Binding-site contacts:
Ligand atom S48 contacts residue THR1 of chain 1.V at 3.3 Å (h-bond).
Ligand atom C28 contacts residue GLY47 of chain 1.V at 3.7 Å.
Ligand atom C19 contacts residue ALA27 of chain 1.V at 3.8 Å (hydrophobic).
Ligand atom O26 contacts residue ALA49 of chain 1.V at 3.3 Å (h-bond).
Ligand atom C39 contacts residue ALA49 of chain 1.V at 3.5 Å (hydrophobic).
Ligand atom C41 contacts residue ALA49 of chain 1.V at 3.9 Å (hydrophobic).
Ligand atom C44 contacts residue CYS31 of chain 1.V at 3.4 Å (hydrophobic).
Ligand atom C47 contacts residue GLY47 of chain 1.V at 3.5 Å.
Ligand atom C51 contacts residue THR1 of chain 1.V at 3.7 Å.
Ligand atom C40 contacts residue CYS31 of chain 1.V at 3.3 Å (hydrophobic).
Ligand atom N45 contacts residue ASP53 of chain 1.V at 2.5 Å (salt-bridge).
Ligand atom C46 contacts residue LYS33 of chain 1.V at 3.9 Å.
Ligand atom C43 contacts residue GLY45 of chain 1.V at 3.6 Å.
Ligand atom O50 contacts residue THR1 of chain 1.V at 2.4 Å (h-bond).
Ligand atom C15 contacts residue THR21 of chain 1.V at 3.8 Å.
Ligand atom C44 contacts residue SER32 of chain 1.V at 3.8 Å.
Ligand atom O50 contacts residue SER129 of chain 1.V at 3.0 Å (h-bond).
Ligand atom C5 contacts residue ILE127 of chain 1.W at 3.6 Å (hydrophobic).
Ligand atom C41 contacts residue CYS31 of chain 1.V at 3.4 Å (hydrophobic).
Ligand atom C19 contacts residue GLU22 of chain 1.V at 3.8 Å.
Ligand atom C44 contacts residue ASP53 of chain 1.V at 3.9 Å.
Ligand atom C40 contacts residue ALA49 of chain 1.V at 3.5 Å (hydrophobic).
Ligand atom C4 contacts residue THR48 of chain 1.V at 3.9 Å.
Ligand atom C46 contacts residue THR1 of chain 1.V at 1.4 Å.
Ligand atom N11 contacts residue LEU126 of chain 1.W at 3.8 Å.
Ligand atom C1 contacts residue LEU126 of chain 1.W at 3.8 Å (hydrophobic).
Ligand atom C37 contacts residue THR1 of chain 1.V at 2.9 Å.
Ligand atom N14 contacts residue ASP125 of chain 1.W at 3.0 Å (salt-bridge).
Ligand atom O50 contacts residue GLY128 of chain 1.V at 3.8 Å.
Ligand atom C8 contacts residue ASP125 of chain 1.W at 3.5 Å.
Ligand atom C12 contacts residue ASP125 of chain 1.W at 3.8 Å.
Ligand atom C4 contacts residue ILE127 of chain 1.W at 3.6 Å (hydrophobic).
Ligand atom N27 contacts residue THR21 of chain 1.V at 3.2 Å (h-bond).
Ligand atom C37 contacts residue GLY45 of chain 1.V at 3.8 Å.
Ligand atom C47 contacts residue THR1 of chain 1.V at 2.6 Å.
Ligand atom O34 contacts residue THR21 of chain 1.V at 3.2 Å (h-bond).
Ligand atom N35 contacts residue GLY47 of chain 1.V at 3.3 Å (h-bond).
Ligand atom C25 contacts residue ALA49 of chain 1.V at 3.8 Å (hydrophobic).
Ligand atom C36 contacts residue THR1 of chain 1.V at 2.4 Å.
Ligand atom N35 contacts residue THR1 of chain 1.V at 3.6 Å.

Sequence of chain 1.L:
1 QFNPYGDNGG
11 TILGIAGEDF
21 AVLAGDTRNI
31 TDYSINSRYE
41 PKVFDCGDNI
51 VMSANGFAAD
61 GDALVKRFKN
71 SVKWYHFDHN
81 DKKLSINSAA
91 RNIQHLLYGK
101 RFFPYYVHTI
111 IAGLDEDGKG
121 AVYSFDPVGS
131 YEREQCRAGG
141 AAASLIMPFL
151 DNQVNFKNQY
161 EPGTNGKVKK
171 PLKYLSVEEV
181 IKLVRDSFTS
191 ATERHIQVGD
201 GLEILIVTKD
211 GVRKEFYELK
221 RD

Sequence of chain 1.V:
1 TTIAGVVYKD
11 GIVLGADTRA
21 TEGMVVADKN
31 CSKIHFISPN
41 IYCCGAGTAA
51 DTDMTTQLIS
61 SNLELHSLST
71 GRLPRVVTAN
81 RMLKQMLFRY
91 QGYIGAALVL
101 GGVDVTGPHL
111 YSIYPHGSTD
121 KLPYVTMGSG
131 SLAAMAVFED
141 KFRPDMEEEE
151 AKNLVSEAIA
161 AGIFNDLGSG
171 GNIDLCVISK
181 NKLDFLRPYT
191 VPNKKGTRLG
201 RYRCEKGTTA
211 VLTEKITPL

This small molecule binds to this protein.
Small molecule (SMILES): CC(C)C[C@H](NC(=O)[C@H](Cc1ccccc1)N=[N+]=[N-])C(=O)NCC(=O)N[C@H](CCS(C)(=O)=O)Cc1ccc(CN)cc1

Sequence of chain 1.W:
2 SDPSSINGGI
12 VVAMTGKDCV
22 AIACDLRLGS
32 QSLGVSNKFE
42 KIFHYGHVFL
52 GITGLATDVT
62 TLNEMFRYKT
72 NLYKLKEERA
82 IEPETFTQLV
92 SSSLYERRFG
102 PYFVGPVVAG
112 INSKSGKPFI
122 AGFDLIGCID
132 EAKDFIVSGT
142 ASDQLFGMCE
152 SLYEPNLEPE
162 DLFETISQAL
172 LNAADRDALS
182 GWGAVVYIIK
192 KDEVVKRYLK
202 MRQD